A small-molecule ligand and the protein it binds are described below.
Small molecule (SMILES): CC(=O)N[C@@H]1[C@@H](O)[C@H](O)[C@@H](CO)O[C@H]1O

Binding-site contacts:
Ligand atom N2 contacts residue ASN24 of chain 1.G at 2.8 Å (h-bond).
Ligand atom C5 contacts residue ASN24 of chain 1.G at 3.6 Å.
Ligand atom O5 contacts residue ASN24 of chain 1.G at 2.3 Å (h-bond).
Ligand atom C7 contacts residue LYS23 of chain 1.G at 4.2 Å.
Ligand atom C4 contacts residue ASN24 of chain 1.G at 3.9 Å.
Ligand atom O7 contacts residue ASN24 of chain 1.G at 3.8 Å.
Ligand atom C7 contacts residue ASN24 of chain 1.G at 3.8 Å.
Ligand atom N2 contacts residue LYS23 of chain 1.G at 4.1 Å.
Ligand atom C2 contacts residue ASN24 of chain 1.G at 2.1 Å.
Ligand atom O6 contacts residue ASN24 of chain 1.G at 4.4 Å.
Ligand atom C8 contacts residue LYS23 of chain 1.G at 3.6 Å.
Ligand atom C3 contacts residue ASN24 of chain 1.G at 3.5 Å.
Ligand atom C1 contacts residue ASN24 of chain 1.G at 1.4 Å.
Ligand atom O3 contacts residue ASN24 of chain 1.G at 4.3 Å.

Sequence of chain 1.G:
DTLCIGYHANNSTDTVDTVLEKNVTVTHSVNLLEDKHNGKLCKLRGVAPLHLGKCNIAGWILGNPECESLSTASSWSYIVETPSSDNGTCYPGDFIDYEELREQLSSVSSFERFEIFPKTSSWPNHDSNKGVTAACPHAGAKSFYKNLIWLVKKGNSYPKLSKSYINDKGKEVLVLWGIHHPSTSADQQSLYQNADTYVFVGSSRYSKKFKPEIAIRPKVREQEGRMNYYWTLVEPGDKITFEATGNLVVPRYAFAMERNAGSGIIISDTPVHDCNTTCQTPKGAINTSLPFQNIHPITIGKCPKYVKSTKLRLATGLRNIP